Sequence of chain 1.A:
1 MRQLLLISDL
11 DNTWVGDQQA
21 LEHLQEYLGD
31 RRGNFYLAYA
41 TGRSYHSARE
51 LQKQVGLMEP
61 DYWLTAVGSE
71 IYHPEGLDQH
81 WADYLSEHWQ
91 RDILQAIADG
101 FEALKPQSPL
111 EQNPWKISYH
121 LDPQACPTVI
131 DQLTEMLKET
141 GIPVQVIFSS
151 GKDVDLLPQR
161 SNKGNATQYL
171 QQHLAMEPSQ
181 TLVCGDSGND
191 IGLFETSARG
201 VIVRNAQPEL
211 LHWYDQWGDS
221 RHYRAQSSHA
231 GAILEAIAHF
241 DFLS

Binding-site contacts:
Ligand atom C1 contacts residue ARG43 of chain 1.A at 4.0 Å.
Ligand atom O4 contacts residue ARG43 of chain 1.A at 3.9 Å.
Ligand atom O4 contacts residue GLN107 of chain 1.A at 3.1 Å (h-bond).
Ligand atom C6 contacts residue ASN189 of chain 1.A at 3.6 Å.
Ligand atom O3 contacts residue GLN107 of chain 1.A at 2.6 Å (h-bond).
Ligand atom O6 contacts residue ASP11 of chain 1.A at 3.6 Å (salt-bridge).
Ligand atom O4 contacts residue ASP153 of chain 1.A at 3.7 Å.
Ligand atom O3 contacts residue GLU111 of chain 1.A at 3.2 Å (salt-bridge).
Ligand atom O6 contacts residue SER149 of chain 1.A at 4.1 Å.
Ligand atom C4 contacts residue ASP155 of chain 1.A at 3.4 Å.
Ligand atom C5 contacts residue ASP153 of chain 1.A at 3.6 Å.
Ligand atom O5 contacts residue ASP11 of chain 1.A at 3.2 Å.
Ligand atom C1 contacts residue ASP11 of chain 1.A at 3.4 Å.
Ligand atom C6 contacts residue ASP153 of chain 1.A at 3.7 Å.
Ligand atom O5 contacts residue ASN189 of chain 1.A at 4.1 Å.
Ligand atom C2 contacts residue ASP11 of chain 1.A at 3.9 Å.
Ligand atom O5 contacts residue GLY42 of chain 1.A at 4.0 Å.
Ligand atom C3 contacts residue GLN107 of chain 1.A at 3.2 Å.
Ligand atom C3 contacts residue GLU111 of chain 1.A at 4.0 Å.
Ligand atom C2 contacts residue GLY42 of chain 1.A at 3.4 Å.
Ligand atom C2 contacts residue ARG43 of chain 1.A at 3.6 Å.
Ligand atom C1 contacts residue GLY42 of chain 1.A at 4.2 Å.
Ligand atom O6 contacts residue ASP155 of chain 1.A at 2.7 Å (salt-bridge).
Ligand atom O4 contacts residue SER118 of chain 1.A at 4.0 Å.
Ligand atom O2 contacts residue ARG43 of chain 1.A at 3.8 Å.
Ligand atom O4 contacts residue ASP155 of chain 1.A at 2.5 Å (salt-bridge).
Ligand atom C6 contacts residue SER149 of chain 1.A at 3.5 Å.
Ligand atom C3 contacts residue LYS116 of chain 1.A at 4.1 Å.
Ligand atom C4 contacts residue GLN107 of chain 1.A at 4.0 Å.
Ligand atom O4 contacts residue GLY42 of chain 1.A at 3.8 Å.
Ligand atom C2 contacts residue GLU111 of chain 1.A at 3.7 Å.
Ligand atom O6 contacts residue ASN189 of chain 1.A at 3.0 Å (h-bond).
Ligand atom O3 contacts residue ARG43 of chain 1.A at 4.0 Å.
Ligand atom C5 contacts residue ASP11 of chain 1.A at 4.1 Å.
Ligand atom O6 contacts residue VAL67 of chain 1.A at 3.8 Å.
Ligand atom O2 contacts residue GLY42 of chain 1.A at 4.0 Å.
Ligand atom C4 contacts residue LYS116 of chain 1.A at 4.1 Å.
Ligand atom O2 contacts residue GLU111 of chain 1.A at 2.8 Å (salt-bridge).
Ligand atom O3 contacts residue LYS116 of chain 1.A at 2.9 Å (salt-bridge).
Ligand atom C6 contacts residue ASP155 of chain 1.A at 3.4 Å.

A small-molecule ligand and the protein it binds are described below.
Small molecule (SMILES): OC[C@H]1O[C@@H](O[C@H]2[C@H](O)[C@@H](O)[C@@H](O)O[C@@H]2CO)[C@H](O)[C@@H](O)[C@@H]1O